Sequence of chain 1.A:
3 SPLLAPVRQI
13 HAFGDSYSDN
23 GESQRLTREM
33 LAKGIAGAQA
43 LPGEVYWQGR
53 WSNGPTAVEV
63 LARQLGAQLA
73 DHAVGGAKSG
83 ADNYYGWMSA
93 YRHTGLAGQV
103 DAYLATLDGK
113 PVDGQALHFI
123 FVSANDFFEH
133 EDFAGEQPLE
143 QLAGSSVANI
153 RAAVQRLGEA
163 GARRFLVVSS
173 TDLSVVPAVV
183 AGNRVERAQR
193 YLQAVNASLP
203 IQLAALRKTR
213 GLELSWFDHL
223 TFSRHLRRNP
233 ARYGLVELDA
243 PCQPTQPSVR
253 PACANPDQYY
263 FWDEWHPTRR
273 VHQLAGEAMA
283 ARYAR

The protein below binds the small molecule below.
Small molecule (SMILES): CCC(=O)SCC[N+](C)(C)C

Binding-site contacts:
Ligand atom NAB contacts residue TYR87 of chain 1.A at 4.1 Å.
Ligand atom CAF contacts residue ASN127 of chain 1.A at 3.6 Å.
Ligand atom CAD contacts residue TYR86 of chain 1.A at 4.0 Å (hydrophobic).
Ligand atom OAJ contacts residue GLY77 of chain 1.A at 3.8 Å.
Ligand atom CAA contacts residue TRP267 of chain 1.A at 4.2 Å (hydrophobic).
Ligand atom CAH contacts residue ASN127 of chain 1.A at 3.2 Å.
Ligand atom CAC contacts residue HIS268 of chain 1.A at 4.0 Å.
Ligand atom CAK contacts residue ASN127 of chain 1.A at 3.9 Å.
Ligand atom SAG contacts residue GLY78 of chain 1.A at 4.1 Å.
Ligand atom CAH contacts residue SER18 of chain 1.A at 2.4 Å.
Ligand atom OAJ contacts residue ASP17 of chain 1.A at 3.3 Å.
Ligand atom SAG contacts residue SER18 of chain 1.A at 2.8 Å (h-bond).
Ligand atom CAK contacts residue TYR19 of chain 1.A at 3.8 Å (hydrophobic).
Ligand atom CAI contacts residue ALA126 of chain 1.A at 4.3 Å (hydrophobic).
Ligand atom OAJ contacts residue ASN127 of chain 1.A at 2.8 Å (h-bond).
Ligand atom CAF contacts residue TYR87 of chain 1.A at 4.2 Å (hydrophobic).
Ligand atom CAH contacts residue GLY78 of chain 1.A at 3.7 Å.
Ligand atom CAE contacts residue ASN127 of chain 1.A at 4.2 Å.
Ligand atom CAH contacts residue HIS268 of chain 1.A at 3.9 Å.
Ligand atom CAI contacts residue ASP17 of chain 1.A at 3.7 Å.
Ligand atom CAA contacts residue TYR87 of chain 1.A at 3.8 Å (hydrophobic).
Ligand atom CAF contacts residue GLY78 of chain 1.A at 3.5 Å.
Ligand atom SAG contacts residue ASN127 of chain 1.A at 4.0 Å.
Ligand atom CAC contacts residue TRP267 of chain 1.A at 3.5 Å (hydrophobic).
Ligand atom CAI contacts residue SER18 of chain 1.A at 3.0 Å.
Ligand atom CAE contacts residue TYR87 of chain 1.A at 3.2 Å (hydrophobic).
Ligand atom CAK contacts residue SER18 of chain 1.A at 3.5 Å.
Ligand atom OAJ contacts residue SER18 of chain 1.A at 2.7 Å (h-bond).
Ligand atom CAH contacts residue ASP17 of chain 1.A at 4.0 Å.
Ligand atom CAK contacts residue HIS268 of chain 1.A at 3.7 Å.
Ligand atom CAI contacts residue TYR19 of chain 1.A at 4.1 Å (hydrophobic).
Ligand atom SAG contacts residue HIS268 of chain 1.A at 2.9 Å (h-bond).
Ligand atom CAK contacts residue PHE130 of chain 1.A at 3.4 Å (hydrophobic).
Ligand atom OAJ contacts residue GLY78 of chain 1.A at 2.8 Å (h-bond).
Ligand atom CAD contacts residue PHE130 of chain 1.A at 3.6 Å (hydrophobic).
Ligand atom CAI contacts residue ASN127 of chain 1.A at 3.5 Å.
Ligand atom CAI contacts residue HIS268 of chain 1.A at 4.3 Å.
Ligand atom CAA contacts residue TYR86 of chain 1.A at 3.8 Å (hydrophobic).
Ligand atom CAD contacts residue ASN127 of chain 1.A at 3.2 Å.
Ligand atom CAE contacts residue TYR86 of chain 1.A at 4.2 Å (hydrophobic).